A protein and the small-molecule ligand that binds it are described below.
Small molecule (SMILES): CC(=O)N[C@@H]1[C@@H](O)[C@H](O)[C@@H](CO)O[C@H]1O

Binding-site contacts:
Ligand atom C7 contacts residue ASN82 of chain 1.B at 3.9 Å.
Ligand atom C2 contacts residue ASN82 of chain 1.B at 2.5 Å.
Ligand atom C7 contacts residue ASN79 of chain 1.B at 3.7 Å.
Ligand atom O6 contacts residue ARG291 of chain 1.A at 4.4 Å.
Ligand atom N2 contacts residue ASN82 of chain 1.B at 2.9 Å (h-bond).
Ligand atom C1 contacts residue ASN82 of chain 1.B at 1.4 Å.
Ligand atom N2 contacts residue GLY78 of chain 1.B at 4.2 Å.
Ligand atom C3 contacts residue ASN82 of chain 1.B at 3.8 Å.
Ligand atom C8 contacts residue GLY78 of chain 1.B at 3.9 Å.
Ligand atom C4 contacts residue ASN82 of chain 1.B at 4.2 Å.
Ligand atom O7 contacts residue ASN79 of chain 1.B at 3.9 Å.
Ligand atom O3 contacts residue GLU72 of chain 1.B at 3.5 Å (salt-bridge).
Ligand atom O7 contacts residue ASN82 of chain 1.B at 4.4 Å.
Ligand atom C8 contacts residue ASN79 of chain 1.B at 3.3 Å.
Ligand atom C8 contacts residue LYS75 of chain 1.B at 3.7 Å.
Ligand atom O5 contacts residue ASN82 of chain 1.B at 2.3 Å (h-bond).
Ligand atom C7 contacts residue GLU72 of chain 1.B at 3.4 Å.
Ligand atom O7 contacts residue GLU72 of chain 1.B at 3.7 Å.
Ligand atom N2 contacts residue GLU72 of chain 1.B at 3.9 Å.
Ligand atom C3 contacts residue GLU72 of chain 1.B at 4.3 Å.
Ligand atom C8 contacts residue GLU72 of chain 1.B at 3.3 Å.
Ligand atom C5 contacts residue ASN82 of chain 1.B at 3.6 Å.

Sequence of chain 1.B:
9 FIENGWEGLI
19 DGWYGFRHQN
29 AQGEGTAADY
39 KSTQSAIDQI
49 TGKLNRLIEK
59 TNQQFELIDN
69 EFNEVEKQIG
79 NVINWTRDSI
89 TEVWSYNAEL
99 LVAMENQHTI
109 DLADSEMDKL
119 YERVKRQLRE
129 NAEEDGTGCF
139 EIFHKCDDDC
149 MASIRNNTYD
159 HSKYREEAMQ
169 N

Sequence of chain 1.A:
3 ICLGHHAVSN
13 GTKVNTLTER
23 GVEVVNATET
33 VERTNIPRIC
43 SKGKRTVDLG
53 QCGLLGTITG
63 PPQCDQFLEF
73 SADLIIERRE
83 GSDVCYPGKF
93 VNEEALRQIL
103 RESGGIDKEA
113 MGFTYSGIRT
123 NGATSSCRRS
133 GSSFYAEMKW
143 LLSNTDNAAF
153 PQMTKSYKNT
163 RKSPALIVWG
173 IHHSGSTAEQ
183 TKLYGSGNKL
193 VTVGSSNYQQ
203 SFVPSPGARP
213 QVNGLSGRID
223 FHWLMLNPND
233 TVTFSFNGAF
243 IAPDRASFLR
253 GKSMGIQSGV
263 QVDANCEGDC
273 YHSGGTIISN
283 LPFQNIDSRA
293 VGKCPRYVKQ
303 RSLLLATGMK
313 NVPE